The protein below binds the small molecule below.
Small molecule (SMILES): OC[C@H]1O[C@H](O)[C@@H](O)[C@@H](O)[C@@H]1O

Binding-site contacts:
Ligand atom O6 contacts residue MAN1 of chain 1.I at 3.3 Å.
Ligand atom O6 contacts residue LYS17 of chain 1.A at 4.0 Å.
Ligand atom C5 contacts residue ASN10 of chain 1.A at 4.5 Å.
Ligand atom C6 contacts residue MAN1 of chain 1.I at 3.6 Å.
Ligand atom O4 contacts residue LYS17 of chain 1.A at 3.0 Å.
Ligand atom O3 contacts residue MAN1 of chain 1.J at 3.8 Å.
Ligand atom C2 contacts residue MAN1 of chain 1.J at 3.7 Å.
Ligand atom C1 contacts residue SER13 of chain 1.A at 1.4 Å.
Ligand atom C3 contacts residue MAN1 of chain 1.J at 3.6 Å.
Ligand atom C3 contacts residue SER13 of chain 1.A at 3.0 Å.
Ligand atom O6 contacts residue SER14 of chain 1.A at 3.8 Å.
Ligand atom O6 contacts residue MAN1 of chain 1.K at 4.0 Å.
Ligand atom O2 contacts residue SER13 of chain 1.A at 3.6 Å.
Ligand atom O3 contacts residue SER13 of chain 1.A at 4.3 Å.
Ligand atom C4 contacts residue SER13 of chain 1.A at 3.6 Å.
Ligand atom O5 contacts residue ASN10 of chain 1.A at 3.3 Å (h-bond).
Ligand atom C1 contacts residue MAN1 of chain 1.J at 4.3 Å.
Ligand atom C2 contacts residue SER13 of chain 1.A at 2.4 Å.
Ligand atom C6 contacts residue SER13 of chain 1.A at 4.3 Å.
Ligand atom C4 contacts residue LYS17 of chain 1.A at 4.2 Å.
Ligand atom C6 contacts residue SER14 of chain 1.A at 4.3 Å.
Ligand atom O5 contacts residue SER13 of chain 1.A at 2.3 Å (h-bond).
Ligand atom C1 contacts residue ASN10 of chain 1.A at 4.0 Å.
Ligand atom C5 contacts residue SER13 of chain 1.A at 2.9 Å.

Sequence of chain 1.A:
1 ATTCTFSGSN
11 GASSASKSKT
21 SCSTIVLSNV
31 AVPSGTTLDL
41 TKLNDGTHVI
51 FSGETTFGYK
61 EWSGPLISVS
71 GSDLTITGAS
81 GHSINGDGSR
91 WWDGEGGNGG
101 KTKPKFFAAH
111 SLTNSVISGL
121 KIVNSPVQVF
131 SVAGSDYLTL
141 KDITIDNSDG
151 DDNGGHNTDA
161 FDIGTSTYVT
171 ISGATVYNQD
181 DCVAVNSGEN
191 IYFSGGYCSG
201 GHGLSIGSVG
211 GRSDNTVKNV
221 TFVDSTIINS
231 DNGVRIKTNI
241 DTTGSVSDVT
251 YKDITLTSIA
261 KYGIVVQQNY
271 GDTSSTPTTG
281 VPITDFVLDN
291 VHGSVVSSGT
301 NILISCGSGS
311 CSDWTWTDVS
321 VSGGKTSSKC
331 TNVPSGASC